The protein below binds the small molecule below.
Small molecule (SMILES): Nc1ncnc2c1ncn2[C@@H]1O[C@H](COP(=O)(O)OP(=O)(O)OP(O)(O)=S)[C@@H](O)[C@H]1O

Sequence of chain 1.B:
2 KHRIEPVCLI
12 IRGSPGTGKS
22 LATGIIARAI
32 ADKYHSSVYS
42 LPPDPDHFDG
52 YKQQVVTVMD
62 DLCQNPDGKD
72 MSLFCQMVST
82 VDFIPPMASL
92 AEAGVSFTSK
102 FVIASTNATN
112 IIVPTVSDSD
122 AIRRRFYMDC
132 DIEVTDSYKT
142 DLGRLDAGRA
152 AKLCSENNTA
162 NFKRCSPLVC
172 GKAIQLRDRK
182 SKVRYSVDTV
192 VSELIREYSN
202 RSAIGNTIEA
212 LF

Binding-site contacts:
Ligand atom PB contacts residue SER21 of chain 1.B at 3.3 Å.
Ligand atom O2G contacts residue SER21 of chain 1.B at 2.9 Å (h-bond).
Ligand atom O2G contacts residue GLY19 of chain 1.B at 2.9 Å.
Ligand atom C1' contacts residue ASP62 of chain 1.B at 3.6 Å.
Ligand atom O4' contacts residue ASP62 of chain 1.B at 3.0 Å (salt-bridge).
Ligand atom C2 contacts residue LYS20 of chain 1.B at 3.1 Å.
Ligand atom O2G contacts residue LYS20 of chain 1.B at 2.9 Å (salt-bridge).
Ligand atom O3B contacts residue SER21 of chain 1.B at 3.4 Å (h-bond).
Ligand atom C2 contacts residue THR107 of chain 1.B at 3.6 Å.
Ligand atom S1G contacts residue GLY19 of chain 1.B at 3.3 Å (h-bond).
Ligand atom N1 contacts residue ASN108 of chain 1.B at 3.1 Å.
Ligand atom N3 contacts residue ASP62 of chain 1.B at 3.0 Å (salt-bridge).
Ligand atom PG contacts residue SER21 of chain 1.B at 3.9 Å.
Ligand atom N6 contacts residue SER15 of chain 1.B at 4.0 Å.
Ligand atom O2A contacts residue PRO16 of chain 1.B at 3.2 Å.
Ligand atom C6 contacts residue ASN108 of chain 1.B at 3.5 Å.
Ligand atom N6 contacts residue GLY14 of chain 1.B at 3.4 Å (h-bond).
Ligand atom S1G contacts residue THR18 of chain 1.B at 3.6 Å.
Ligand atom N6 contacts residue PRO16 of chain 1.B at 3.3 Å.
Ligand atom N1 contacts residue LYS20 of chain 1.B at 2.8 Å (salt-bridge).
Ligand atom S1G contacts residue LYS20 of chain 1.B at 3.0 Å (salt-bridge).
Ligand atom S1G contacts residue GLY17 of chain 1.B at 3.4 Å (h-bond).
Ligand atom O1A contacts residue PRO16 of chain 1.B at 3.2 Å.
Ligand atom O3G contacts residue GLY19 of chain 1.B at 3.3 Å (h-bond).
Ligand atom PG contacts residue GLY19 of chain 1.B at 3.5 Å.
Ligand atom PG contacts residue LYS20 of chain 1.B at 3.5 Å.
Ligand atom N7 contacts residue PRO16 of chain 1.B at 3.7 Å.
Ligand atom O3G contacts residue GLY17 of chain 1.B at 3.2 Å.
Ligand atom C2 contacts residue ASN108 of chain 1.B at 3.5 Å.
Ligand atom N1 contacts residue THR107 of chain 1.B at 3.4 Å.
Ligand atom O2A contacts residue GLY17 of chain 1.B at 3.3 Å (h-bond).
Ligand atom O3G contacts residue THR18 of chain 1.B at 4.0 Å.
Ligand atom C6 contacts residue LYS20 of chain 1.B at 3.9 Å.
Ligand atom O2B contacts residue SER21 of chain 1.B at 2.1 Å (h-bond).
Ligand atom PA contacts residue PRO16 of chain 1.B at 3.8 Å.
Ligand atom O2G contacts residue LEU22 of chain 1.B at 3.8 Å.
Ligand atom N6 contacts residue ASN108 of chain 1.B at 3.2 Å.
Ligand atom O3A contacts residue GLY17 of chain 1.B at 3.9 Å.
Ligand atom N1 contacts residue GLY14 of chain 1.B at 3.9 Å.
Ligand atom C2 contacts residue ASP62 of chain 1.B at 3.6 Å.